The small molecule below binds the protein below.
Small molecule (SMILES): Nc1ncnc2c1ncn2[C@@H]1O[C@H](CO[P](=O)(O)O[P](=O)(O)O[P](=O)(O)O[P](=O)(O)OC[C@H]2O[C@@H](n3cnc4c(N)ncnc43)[C@H](O)[C@@H]2O)[C@@H](O)[C@H]1O

Binding-site contacts:
Ligand atom O1A contacts residue LYS296 of chain 1.A at 3.5 Å (salt-bridge).
Ligand atom O4E contacts residue VAL104 of chain 1.A at 3.3 Å.
Ligand atom C2B contacts residue LYS101 of chain 1.A at 3.3 Å.
Ligand atom O2E contacts residue HIS108 of chain 1.A at 3.2 Å.
Ligand atom N6A contacts residue MET292 of chain 1.A at 2.7 Å (h-bond).
Ligand atom O1D contacts residue ASN156 of chain 1.A at 3.1 Å (h-bond).
Ligand atom O3F contacts residue ASN100 of chain 1.A at 3.2 Å (h-bond).
Ligand atom O3E contacts residue ASN100 of chain 1.A at 2.8 Å (h-bond).
Ligand atom N3B contacts residue LYS101 of chain 1.A at 3.2 Å (salt-bridge).
Ligand atom N3B contacts residue LEU110 of chain 1.A at 3.4 Å.
Ligand atom C6A contacts residue THR287 of chain 1.A at 3.5 Å.
Ligand atom C2F contacts residue ASN100 of chain 1.A at 3.6 Å.
Ligand atom O2G contacts residue ASN285 of chain 1.A at 3.2 Å (h-bond).
Ligand atom N7B contacts residue PHE102 of chain 1.A at 3.4 Å.
Ligand atom C3F contacts residue GLN171 of chain 1.A at 3.3 Å.
Ligand atom O2B contacts residue SER164 of chain 1.A at 2.5 Å (h-bond).
Ligand atom C8A contacts residue ASN285 of chain 1.A at 3.3 Å.
Ligand atom O1B contacts residue LYS61 of chain 1.A at 3.0 Å (salt-bridge).
Ligand atom N6B contacts residue PRO75 of chain 1.A at 3.5 Å.
Ligand atom O2B contacts residue GLY162 of chain 1.A at 3.5 Å (h-bond).
Ligand atom O2F contacts residue ASN100 of chain 1.A at 2.7 Å (h-bond).
Ligand atom N7A contacts residue THR287 of chain 1.A at 3.1 Å (h-bond).
Ligand atom O1B contacts residue SER164 of chain 1.A at 3.5 Å (h-bond).
Ligand atom C2B contacts residue LEU99 of chain 1.A at 3.5 Å (hydrophobic).
Ligand atom C6B contacts residue LYS101 of chain 1.A at 3.5 Å.
Ligand atom C1F contacts residue ASN100 of chain 1.A at 3.5 Å.
Ligand atom O2D contacts residue SER164 of chain 1.A at 3.0 Å (h-bond).
Ligand atom C5A contacts residue THR287 of chain 1.A at 3.4 Å.
Ligand atom O2G contacts residue ASN156 of chain 1.A at 3.5 Å (h-bond).
Ligand atom O1G contacts residue GLN171 of chain 1.A at 3.2 Å (h-bond).
Ligand atom O4F contacts residue PHE76 of chain 1.A at 3.5 Å.
Ligand atom O2G contacts residue GLY162 of chain 1.A at 3.0 Å (h-bond).
Ligand atom N1B contacts residue LYS101 of chain 1.A at 3.2 Å.
Ligand atom O1G contacts residue ASN156 of chain 1.A at 3.5 Å (h-bond).
Ligand atom O3F contacts residue GLN171 of chain 1.A at 2.8 Å (h-bond).
Ligand atom C4F contacts residue GLN171 of chain 1.A at 3.2 Å.
Ligand atom PB contacts residue SER164 of chain 1.A at 3.5 Å.
Ligand atom O2D contacts residue GLN165 of chain 1.A at 2.8 Å.
Ligand atom O3E contacts residue HIS108 of chain 1.A at 3.4 Å.
Ligand atom N6A contacts residue THR287 of chain 1.A at 3.1 Å (h-bond).

Sequence of chain 1.A:
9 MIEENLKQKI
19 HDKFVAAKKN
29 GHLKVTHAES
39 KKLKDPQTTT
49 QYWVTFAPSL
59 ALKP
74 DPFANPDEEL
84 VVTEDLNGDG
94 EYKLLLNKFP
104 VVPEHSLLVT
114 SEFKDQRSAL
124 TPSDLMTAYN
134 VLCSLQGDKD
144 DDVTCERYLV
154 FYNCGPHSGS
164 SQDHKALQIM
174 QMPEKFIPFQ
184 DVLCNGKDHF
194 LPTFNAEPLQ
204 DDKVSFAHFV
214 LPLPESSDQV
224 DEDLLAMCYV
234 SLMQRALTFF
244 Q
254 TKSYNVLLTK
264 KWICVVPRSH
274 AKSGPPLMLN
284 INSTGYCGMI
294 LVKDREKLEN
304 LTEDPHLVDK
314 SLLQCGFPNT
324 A